Binding-site contacts:
Ligand atom C2 contacts residue GLU246 of chain 1.A at 2.9 Å.
Ligand atom O3 contacts residue TRP279 of chain 1.A at 3.8 Å.
Ligand atom C5 contacts residue GLU246 of chain 1.A at 3.3 Å.
Ligand atom O1 contacts residue ARG368 of chain 1.A at 3.8 Å.
Ligand atom C2 contacts residue GLU170 of chain 1.A at 3.9 Å.
Ligand atom O6 contacts residue ARG368 of chain 1.A at 3.0 Å (salt-bridge).
Ligand atom C1 contacts residue GLU170 of chain 1.A at 3.3 Å.
Ligand atom O3 contacts residue THR80 of chain 1.A at 3.8 Å.
Ligand atom O1 contacts residue GLU246 of chain 1.A at 3.9 Å.
Ligand atom C1 contacts residue ARG368 of chain 1.A at 3.9 Å.
Ligand atom O2 contacts residue TRP123 of chain 1.A at 3.6 Å.
Ligand atom C3 contacts residue GLU246 of chain 1.A at 3.0 Å.
Ligand atom O6 contacts residue SER249 of chain 1.A at 2.6 Å (h-bond).
Ligand atom O3 contacts residue THR81 of chain 1.A at 3.5 Å (h-bond).
Ligand atom O2 contacts residue GLU246 of chain 1.A at 2.8 Å (salt-bridge).
Ligand atom C1 contacts residue TYR226 of chain 1.A at 3.8 Å (hydrophobic).
Ligand atom C3 contacts residue GLY36 of chain 1.A at 3.7 Å.
Ligand atom C3 contacts residue TRP279 of chain 1.A at 4.0 Å (hydrophobic).
Ligand atom O6 contacts residue TYR226 of chain 1.A at 3.6 Å (h-bond).
Ligand atom C2 contacts residue ASN169 of chain 1.A at 3.9 Å.
Ligand atom O6 contacts residue TYR291 of chain 1.A at 3.8 Å.
Ligand atom C4 contacts residue TRP279 of chain 1.A at 3.7 Å (hydrophobic).
Ligand atom C4 contacts residue GLU246 of chain 1.A at 3.7 Å.
Ligand atom O4 contacts residue THR81 of chain 1.A at 2.9 Å (h-bond).
Ligand atom O2 contacts residue ASN169 of chain 1.A at 2.8 Å (h-bond).
Ligand atom C4 contacts residue GLY36 of chain 1.A at 3.9 Å.
Ligand atom C6 contacts residue TRP279 of chain 1.A at 3.8 Å (hydrophobic).
Ligand atom O2 contacts residue GLU170 of chain 1.A at 3.6 Å (salt-bridge).
Ligand atom C6 contacts residue TYR291 of chain 1.A at 3.6 Å (hydrophobic).
Ligand atom O5 contacts residue TYR226 of chain 1.A at 3.6 Å (h-bond).
Ligand atom O3 contacts residue TRP123 of chain 1.A at 3.0 Å (h-bond).
Ligand atom C6 contacts residue SER249 of chain 1.A at 3.3 Å.
Ligand atom O1 contacts residue GLU170 of chain 1.A at 2.3 Å (salt-bridge).
Ligand atom C4 contacts residue THR81 of chain 1.A at 3.9 Å.
Ligand atom C5 contacts residue TYR226 of chain 1.A at 3.4 Å (hydrophobic).
Ligand atom C6 contacts residue TYR226 of chain 1.A at 4.0 Å (hydrophobic).
Ligand atom C1 contacts residue GLU246 of chain 1.A at 2.7 Å.
Ligand atom O5 contacts residue GLU246 of chain 1.A at 3.4 Å (salt-bridge).
Ligand atom O3 contacts residue GLY36 of chain 1.A at 2.7 Å (h-bond).
Ligand atom O5 contacts residue ARG368 of chain 1.A at 3.2 Å (salt-bridge).

Sequence of chain 1.A:
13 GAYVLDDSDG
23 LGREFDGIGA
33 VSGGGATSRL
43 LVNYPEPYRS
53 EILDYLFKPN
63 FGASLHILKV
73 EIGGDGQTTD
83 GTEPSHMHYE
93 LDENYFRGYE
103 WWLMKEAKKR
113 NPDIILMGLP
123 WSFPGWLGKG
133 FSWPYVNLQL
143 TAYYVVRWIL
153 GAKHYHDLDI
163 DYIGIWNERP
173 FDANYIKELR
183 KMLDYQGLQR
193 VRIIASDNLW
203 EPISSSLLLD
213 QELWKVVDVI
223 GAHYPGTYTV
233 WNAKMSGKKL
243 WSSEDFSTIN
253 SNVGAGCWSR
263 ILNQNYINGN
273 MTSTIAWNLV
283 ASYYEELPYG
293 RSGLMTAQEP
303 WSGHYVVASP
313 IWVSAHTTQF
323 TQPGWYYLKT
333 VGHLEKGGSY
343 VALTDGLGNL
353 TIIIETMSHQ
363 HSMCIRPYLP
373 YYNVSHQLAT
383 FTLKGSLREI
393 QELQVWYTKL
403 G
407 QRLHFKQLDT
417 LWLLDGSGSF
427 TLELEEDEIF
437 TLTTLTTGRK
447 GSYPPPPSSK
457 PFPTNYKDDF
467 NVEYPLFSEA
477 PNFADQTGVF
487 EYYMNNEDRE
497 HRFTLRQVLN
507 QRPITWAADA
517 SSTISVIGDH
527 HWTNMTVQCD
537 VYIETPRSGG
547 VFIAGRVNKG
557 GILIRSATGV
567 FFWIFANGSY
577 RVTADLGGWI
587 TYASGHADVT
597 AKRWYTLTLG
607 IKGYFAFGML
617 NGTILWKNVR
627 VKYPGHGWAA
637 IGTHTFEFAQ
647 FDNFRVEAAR

The protein below binds the small molecule below.
Small molecule (SMILES): OC[C@H]1O[C@@H](O)[C@H](O)[C@@H](O)[C@H]1O